The small molecule below binds the protein below.
Small molecule (SMILES): CC(=O)N[C@@H]1[C@@H](O)[C@H](O)[C@@H](CO)O[C@H]1O

Binding-site contacts:
Ligand atom C5 contacts residue THR618 of chain 1.C at 3.7 Å.
Ligand atom C7 contacts residue ASN616 of chain 1.C at 3.5 Å.
Ligand atom O7 contacts residue ASN616 of chain 1.C at 3.6 Å.
Ligand atom O5 contacts residue ASN616 of chain 1.C at 2.4 Å (h-bond).
Ligand atom C8 contacts residue GLN644 of chain 1.C at 4.2 Å.
Ligand atom C3 contacts residue ASN616 of chain 1.C at 3.8 Å.
Ligand atom C6 contacts residue THR618 of chain 1.C at 3.9 Å.
Ligand atom C5 contacts residue ASN616 of chain 1.C at 3.7 Å.
Ligand atom C1 contacts residue ASN616 of chain 1.C at 1.4 Å.
Ligand atom C1 contacts residue THR618 of chain 1.C at 3.8 Å.
Ligand atom C2 contacts residue ASN616 of chain 1.C at 2.5 Å.
Ligand atom N2 contacts residue ASN616 of chain 1.C at 2.9 Å (h-bond).
Ligand atom C4 contacts residue ASN616 of chain 1.C at 4.2 Å.
Ligand atom O5 contacts residue THR618 of chain 1.C at 3.4 Å (h-bond).

Sequence of chain 1.C:
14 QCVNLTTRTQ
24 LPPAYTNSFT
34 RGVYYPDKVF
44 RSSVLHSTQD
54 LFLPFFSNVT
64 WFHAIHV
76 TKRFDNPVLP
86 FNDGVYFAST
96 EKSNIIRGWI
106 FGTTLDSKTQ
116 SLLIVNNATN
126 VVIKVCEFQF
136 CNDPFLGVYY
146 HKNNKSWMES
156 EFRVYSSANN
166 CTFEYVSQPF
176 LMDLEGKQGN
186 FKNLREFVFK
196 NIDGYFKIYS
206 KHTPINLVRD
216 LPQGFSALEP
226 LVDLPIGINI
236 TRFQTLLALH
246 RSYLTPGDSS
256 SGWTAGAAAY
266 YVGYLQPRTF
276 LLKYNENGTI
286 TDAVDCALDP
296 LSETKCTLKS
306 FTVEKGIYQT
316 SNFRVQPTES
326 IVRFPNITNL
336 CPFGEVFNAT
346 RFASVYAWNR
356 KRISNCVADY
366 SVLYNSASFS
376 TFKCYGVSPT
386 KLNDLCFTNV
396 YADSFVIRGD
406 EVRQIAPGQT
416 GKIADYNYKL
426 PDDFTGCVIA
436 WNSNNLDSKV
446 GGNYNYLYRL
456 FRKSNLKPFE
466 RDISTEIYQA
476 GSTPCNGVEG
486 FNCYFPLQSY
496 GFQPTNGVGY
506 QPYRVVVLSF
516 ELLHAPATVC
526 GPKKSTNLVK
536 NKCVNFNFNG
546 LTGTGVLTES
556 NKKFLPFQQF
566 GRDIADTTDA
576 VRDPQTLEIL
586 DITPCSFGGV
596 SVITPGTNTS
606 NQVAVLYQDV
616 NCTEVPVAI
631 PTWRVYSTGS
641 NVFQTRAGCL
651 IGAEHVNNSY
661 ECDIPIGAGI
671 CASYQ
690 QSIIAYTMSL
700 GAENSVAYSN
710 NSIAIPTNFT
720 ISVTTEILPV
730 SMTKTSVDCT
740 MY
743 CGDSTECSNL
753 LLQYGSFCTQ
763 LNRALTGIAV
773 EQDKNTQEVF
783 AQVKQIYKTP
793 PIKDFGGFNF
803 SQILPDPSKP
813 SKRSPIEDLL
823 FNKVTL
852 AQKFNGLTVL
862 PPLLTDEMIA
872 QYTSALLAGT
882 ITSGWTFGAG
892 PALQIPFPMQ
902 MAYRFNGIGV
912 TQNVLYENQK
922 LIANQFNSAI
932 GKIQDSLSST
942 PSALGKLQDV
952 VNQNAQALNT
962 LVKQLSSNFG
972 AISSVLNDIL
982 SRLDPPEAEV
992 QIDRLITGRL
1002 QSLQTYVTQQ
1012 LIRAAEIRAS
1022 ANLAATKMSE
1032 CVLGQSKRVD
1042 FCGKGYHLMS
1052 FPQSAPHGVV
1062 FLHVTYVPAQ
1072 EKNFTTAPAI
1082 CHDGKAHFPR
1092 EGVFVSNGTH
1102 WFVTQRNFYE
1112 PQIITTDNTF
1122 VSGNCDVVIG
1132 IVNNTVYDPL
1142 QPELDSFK